Sequence of chain 1.B:
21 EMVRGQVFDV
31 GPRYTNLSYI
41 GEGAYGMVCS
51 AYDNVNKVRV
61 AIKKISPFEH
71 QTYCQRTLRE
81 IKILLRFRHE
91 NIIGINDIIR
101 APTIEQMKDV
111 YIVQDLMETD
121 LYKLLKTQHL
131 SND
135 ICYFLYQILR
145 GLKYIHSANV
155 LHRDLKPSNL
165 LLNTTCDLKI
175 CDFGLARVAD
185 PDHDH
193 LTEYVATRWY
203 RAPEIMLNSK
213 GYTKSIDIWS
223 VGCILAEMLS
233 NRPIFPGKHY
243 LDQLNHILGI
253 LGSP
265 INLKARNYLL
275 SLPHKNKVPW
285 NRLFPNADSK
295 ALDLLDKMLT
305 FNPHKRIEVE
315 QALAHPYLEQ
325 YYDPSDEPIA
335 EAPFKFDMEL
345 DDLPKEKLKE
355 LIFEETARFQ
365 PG

Binding-site contacts:
Ligand atom C5 contacts residue ASP115 of chain 1.B at 3.5 Å.
Ligand atom N3 contacts residue ASP115 of chain 1.B at 2.4 Å (salt-bridge).
Ligand atom C9 contacts residue ALA61 of chain 1.B at 4.3 Å (hydrophobic).
Ligand atom N3 contacts residue LEU116 of chain 1.B at 4.0 Å.
Ligand atom C5 contacts residue MET117 of chain 1.B at 3.7 Å (hydrophobic).
Ligand atom C6 contacts residue LEU165 of chain 1.B at 3.9 Å (hydrophobic).
Ligand atom C1 contacts residue LEU165 of chain 1.B at 3.6 Å (hydrophobic).
Ligand atom N3 contacts residue ILE93 of chain 1.B at 4.3 Å.
Ligand atom N3 contacts residue MET117 of chain 1.B at 3.8 Å.
Ligand atom C2 contacts residue ALA61 of chain 1.B at 4.3 Å (hydrophobic).
Ligand atom N3 contacts residue GLN114 of chain 1.B at 4.2 Å.
Ligand atom C9 contacts residue MET117 of chain 1.B at 3.5 Å (hydrophobic).
Ligand atom N10 contacts residue ALA61 of chain 1.B at 3.7 Å.
Ligand atom N7 contacts residue LEU165 of chain 1.B at 4.5 Å.
Ligand atom C5 contacts residue LEU116 of chain 1.B at 4.3 Å (hydrophobic).
Ligand atom C9 contacts residue LEU116 of chain 1.B at 4.1 Å (hydrophobic).
Ligand atom C6 contacts residue ALA61 of chain 1.B at 4.1 Å (hydrophobic).
Ligand atom N3 contacts residue LEU165 of chain 1.B at 4.0 Å.
Ligand atom C1 contacts residue GLN114 of chain 1.B at 3.4 Å.
Ligand atom C2 contacts residue LEU165 of chain 1.B at 3.8 Å (hydrophobic).
Ligand atom N10 contacts residue ASP115 of chain 1.B at 4.0 Å.
Ligand atom C5 contacts residue ALA61 of chain 1.B at 3.6 Å (hydrophobic).
Ligand atom N3 contacts residue ALA61 of chain 1.B at 3.7 Å.
Ligand atom C2 contacts residue ASP115 of chain 1.B at 3.3 Å.
Ligand atom C2 contacts residue GLN114 of chain 1.B at 3.5 Å.
Ligand atom C5 contacts residue LEU165 of chain 1.B at 4.1 Å (hydrophobic).
Ligand atom N10 contacts residue MET117 of chain 1.B at 3.1 Å (h-bond).
Ligand atom N10 contacts residue LEU116 of chain 1.B at 3.8 Å.
Ligand atom C2 contacts residue ILE93 of chain 1.B at 3.8 Å (hydrophobic).

A protein and the small-molecule ligand that binds it are described below.
Small molecule (SMILES): c1cnc2[nH]ccc2n1